A small-molecule ligand and the protein it binds are described below.
Small molecule (SMILES): CC(=O)N[C@@H]1[C@@H](O)[C@H](O)[C@@H](CO)O[C@H]1O

Binding-site contacts:
Ligand atom C2 contacts residue THR177 of chain 1.A at 3.6 Å.
Ligand atom C4 contacts residue ASN315 of chain 1.A at 4.2 Å.
Ligand atom O6 contacts residue GLU313 of chain 1.A at 3.4 Å.
Ligand atom C5 contacts residue GLU313 of chain 1.A at 4.2 Å.
Ligand atom C3 contacts residue THR177 of chain 1.A at 4.4 Å.
Ligand atom O4 contacts residue GLU313 of chain 1.A at 4.2 Å.
Ligand atom C6 contacts residue ASN315 of chain 1.A at 4.4 Å.
Ligand atom N2 contacts residue PRO175 of chain 1.A at 3.9 Å.
Ligand atom C7 contacts residue ASN315 of chain 1.A at 4.3 Å.
Ligand atom N2 contacts residue THR177 of chain 1.A at 4.4 Å.
Ligand atom O7 contacts residue THR177 of chain 1.A at 4.2 Å.
Ligand atom C1 contacts residue ASN315 of chain 1.A at 1.4 Å.
Ligand atom C3 contacts residue ASN315 of chain 1.A at 3.9 Å.
Ligand atom O5 contacts residue ASN315 of chain 1.A at 2.3 Å (h-bond).
Ligand atom O5 contacts residue SER314 of chain 1.A at 4.2 Å.
Ligand atom C4 contacts residue GLU313 of chain 1.A at 3.8 Å.
Ligand atom C2 contacts residue ASN315 of chain 1.A at 2.6 Å.
Ligand atom N2 contacts residue ASN315 of chain 1.A at 3.2 Å (h-bond).
Ligand atom C5 contacts residue ASN315 of chain 1.A at 3.6 Å.
Ligand atom C1 contacts residue THR177 of chain 1.A at 4.1 Å.
Ligand atom O5 contacts residue THR177 of chain 1.A at 4.1 Å.
Ligand atom C4 contacts residue THR177 of chain 1.A at 4.5 Å.
Ligand atom C8 contacts residue PRO175 of chain 1.A at 3.4 Å (hydrophobic).
Ligand atom C6 contacts residue GLU313 of chain 1.A at 3.5 Å.
Ligand atom C7 contacts residue PRO175 of chain 1.A at 3.9 Å (hydrophobic).

Sequence of chain 1.A:
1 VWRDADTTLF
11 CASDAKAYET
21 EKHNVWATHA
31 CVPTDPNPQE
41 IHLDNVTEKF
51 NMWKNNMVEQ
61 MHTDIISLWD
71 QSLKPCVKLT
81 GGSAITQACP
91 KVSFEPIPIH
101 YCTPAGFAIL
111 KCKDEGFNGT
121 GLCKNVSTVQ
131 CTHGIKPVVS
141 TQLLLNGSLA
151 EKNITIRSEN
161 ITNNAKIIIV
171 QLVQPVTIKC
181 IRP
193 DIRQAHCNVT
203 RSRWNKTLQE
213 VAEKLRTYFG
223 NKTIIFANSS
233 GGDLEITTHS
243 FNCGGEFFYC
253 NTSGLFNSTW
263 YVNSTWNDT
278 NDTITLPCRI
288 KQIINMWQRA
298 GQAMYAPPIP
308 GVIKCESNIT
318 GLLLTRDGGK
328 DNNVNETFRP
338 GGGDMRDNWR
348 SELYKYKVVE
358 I